The protein below binds the small molecule below.
Small molecule (SMILES): O=C(O)Cc1ccc(O)c(O)c1

Binding-site contacts:
Ligand atom C1 contacts residue HIS248 of chain 1.C at 3.2 Å.
Ligand atom C3 contacts residue FE21 of chain 1.M at 2.8 Å.
Ligand atom O4 contacts residue FE21 of chain 1.M at 2.1 Å.
Ligand atom O4 contacts residue GLU200 of chain 1.C at 2.6 Å (salt-bridge).
Ligand atom C4 contacts residue FE21 of chain 1.M at 2.8 Å.
Ligand atom C3 contacts residue HIS248 of chain 1.C at 3.5 Å.
Ligand atom C3 contacts residue TYR257 of chain 1.C at 2.9 Å (hydrophobic).
Ligand atom C3 contacts residue GLU267 of chain 1.C at 3.8 Å.
Ligand atom C5 contacts residue HIS248 of chain 1.C at 3.4 Å.
Ligand atom C5 contacts residue SER251 of chain 1.C at 3.5 Å.
Ligand atom C4 contacts residue GLU200 of chain 1.C at 3.3 Å.
Ligand atom C4 contacts residue HIS248 of chain 1.C at 3.4 Å.
Ligand atom C6 contacts residue VAL250 of chain 1.C at 3.1 Å (hydrophobic).
Ligand atom C7 contacts residue ARG293 of chain 1.C at 3.4 Å.
Ligand atom C2 contacts residue HIS248 of chain 1.C at 3.3 Å.
Ligand atom O1 contacts residue ARG293 of chain 1.C at 2.8 Å (salt-bridge).
Ligand atom O3 contacts residue FE21 of chain 1.M at 2.0 Å.
Ligand atom O4 contacts residue GLU267 of chain 1.C at 3.0 Å (salt-bridge).
Ligand atom O2 contacts residue ARG293 of chain 1.C at 2.8 Å (salt-bridge).
Ligand atom C8 contacts residue ARG243 of chain 1.C at 3.5 Å.
Ligand atom O1 contacts residue HIS248 of chain 1.C at 2.5 Å (h-bond).
Ligand atom C5 contacts residue GLU200 of chain 1.C at 3.5 Å.
Ligand atom O3 contacts residue GLU267 of chain 1.C at 3.0 Å (salt-bridge).
Ligand atom C5 contacts residue TRP192 of chain 1.C at 3.4 Å (hydrophobic).
Ligand atom C6 contacts residue TRP192 of chain 1.C at 3.7 Å (hydrophobic).
Ligand atom O1 contacts residue ARG243 of chain 1.C at 2.7 Å (salt-bridge).
Ligand atom O3 contacts residue TYR257 of chain 1.C at 2.6 Å (h-bond).
Ligand atom C8 contacts residue ARG293 of chain 1.C at 3.5 Å.
Ligand atom O4 contacts residue TYR269 of chain 1.C at 3.4 Å.
Ligand atom O2 contacts residue ARG243 of chain 1.C at 2.9 Å (salt-bridge).
Ligand atom C4 contacts residue TRP192 of chain 1.C at 3.5 Å (hydrophobic).
Ligand atom O2 contacts residue TRP304 of chain 1.C at 3.6 Å.
Ligand atom C1 contacts residue TRP192 of chain 1.C at 3.5 Å (hydrophobic).
Ligand atom C7 contacts residue HIS248 of chain 1.C at 3.4 Å.
Ligand atom O4 contacts residue HIS155 of chain 1.C at 3.1 Å (h-bond).
Ligand atom C4 contacts residue GLU267 of chain 1.C at 3.7 Å.
Ligand atom C6 contacts residue HIS248 of chain 1.C at 3.4 Å.
Ligand atom C2 contacts residue TYR257 of chain 1.C at 3.0 Å (hydrophobic).
Ligand atom O3 contacts residue HIS214 of chain 1.C at 2.9 Å.
Ligand atom C8 contacts residue HIS248 of chain 1.C at 3.2 Å.

Sequence of chain 1.C:
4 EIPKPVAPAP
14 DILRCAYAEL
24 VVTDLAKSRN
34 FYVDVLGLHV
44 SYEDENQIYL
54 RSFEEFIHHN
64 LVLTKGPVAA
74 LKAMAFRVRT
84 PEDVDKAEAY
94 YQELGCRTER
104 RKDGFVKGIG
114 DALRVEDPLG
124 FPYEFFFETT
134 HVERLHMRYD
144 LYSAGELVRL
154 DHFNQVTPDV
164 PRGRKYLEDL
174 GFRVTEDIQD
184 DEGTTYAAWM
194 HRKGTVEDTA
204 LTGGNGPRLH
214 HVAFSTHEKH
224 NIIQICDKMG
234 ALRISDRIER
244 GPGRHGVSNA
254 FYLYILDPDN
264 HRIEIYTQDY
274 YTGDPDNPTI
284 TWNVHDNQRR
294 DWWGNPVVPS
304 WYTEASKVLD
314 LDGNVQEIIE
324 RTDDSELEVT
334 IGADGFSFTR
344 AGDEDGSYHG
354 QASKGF